A small-molecule ligand and the protein it binds are described below.
Small molecule (SMILES): CC(=O)N[C@@H]1[C@@H](O)[C@H](O)[C@@H](CO)O[C@H]1O

Binding-site contacts:
Ligand atom C2 contacts residue ASN118 of chain 5.A at 2.5 Å.
Ligand atom C8 contacts residue ASP67 of chain 5.A at 3.7 Å.
Ligand atom C1 contacts residue THR89 of chain 5.A at 4.2 Å.
Ligand atom C5 contacts residue THR120 of chain 5.A at 4.2 Å.
Ligand atom C8 contacts residue SER66 of chain 5.A at 3.6 Å.
Ligand atom C8 contacts residue ASN118 of chain 5.A at 3.7 Å.
Ligand atom C6 contacts residue PHE119 of chain 5.A at 4.0 Å (hydrophobic).
Ligand atom O6 contacts residue PHE119 of chain 5.A at 2.8 Å (h-bond).
Ligand atom C3 contacts residue ASN118 of chain 5.A at 3.8 Å.
Ligand atom C4 contacts residue ASN118 of chain 5.A at 4.2 Å.
Ligand atom C6 contacts residue THR120 of chain 5.A at 3.8 Å.
Ligand atom C5 contacts residue ASN118 of chain 5.A at 3.6 Å.
Ligand atom O6 contacts residue THR89 of chain 5.A at 3.9 Å.
Ligand atom N2 contacts residue ASN118 of chain 5.A at 2.9 Å (h-bond).
Ligand atom O5 contacts residue ASN118 of chain 5.A at 2.4 Å (h-bond).
Ligand atom O5 contacts residue THR120 of chain 5.A at 3.4 Å (h-bond).
Ligand atom O6 contacts residue THR120 of chain 5.A at 3.6 Å (h-bond).
Ligand atom C1 contacts residue ASN118 of chain 5.A at 1.4 Å.
Ligand atom O5 contacts residue THR89 of chain 5.A at 4.5 Å.
Ligand atom C1 contacts residue SER66 of chain 5.A at 4.5 Å.
Ligand atom C7 contacts residue ASN118 of chain 5.A at 3.8 Å.
Ligand atom O6 contacts residue ASN118 of chain 5.A at 4.2 Å.
Ligand atom O5 contacts residue PHE119 of chain 5.A at 3.9 Å.
Ligand atom N2 contacts residue TYR90 of chain 5.A at 4.4 Å.

Sequence of chain 5.A:
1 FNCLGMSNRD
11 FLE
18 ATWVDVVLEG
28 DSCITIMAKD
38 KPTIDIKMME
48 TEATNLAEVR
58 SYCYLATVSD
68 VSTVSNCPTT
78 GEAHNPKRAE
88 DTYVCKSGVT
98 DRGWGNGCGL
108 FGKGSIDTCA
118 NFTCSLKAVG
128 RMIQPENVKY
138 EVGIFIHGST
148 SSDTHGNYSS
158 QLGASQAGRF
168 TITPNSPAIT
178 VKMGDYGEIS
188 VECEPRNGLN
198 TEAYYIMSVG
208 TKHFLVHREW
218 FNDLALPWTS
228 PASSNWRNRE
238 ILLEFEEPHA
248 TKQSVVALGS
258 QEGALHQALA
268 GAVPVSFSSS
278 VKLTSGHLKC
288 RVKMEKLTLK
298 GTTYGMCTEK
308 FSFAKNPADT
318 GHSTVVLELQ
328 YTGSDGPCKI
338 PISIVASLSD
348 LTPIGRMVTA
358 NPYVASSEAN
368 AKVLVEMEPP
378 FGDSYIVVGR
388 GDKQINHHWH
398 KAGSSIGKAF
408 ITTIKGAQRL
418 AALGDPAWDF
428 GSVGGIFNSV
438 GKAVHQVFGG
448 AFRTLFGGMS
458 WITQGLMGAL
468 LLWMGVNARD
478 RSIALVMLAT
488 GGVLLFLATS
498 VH